Binding-site contacts:
Ligand atom O1P contacts residue SER39 of chain 1.F at 4.0 Å.
Ligand atom P contacts residue CA1 of chain 1.Q at 3.2 Å.
Ligand atom O2P contacts residue ARG90 of chain 1.F at 2.8 Å (salt-bridge).
Ligand atom N contacts residue ARG90 of chain 1.F at 3.9 Å.
Ligand atom N contacts residue SER39 of chain 1.F at 3.6 Å.
Ligand atom O1P contacts residue CA1 of chain 1.Q at 2.8 Å.
Ligand atom O2P contacts residue SER39 of chain 1.F at 3.1 Å (h-bond).
Ligand atom OXT contacts residue ARG90 of chain 1.F at 3.5 Å (salt-bridge).
Ligand atom O contacts residue ARG90 of chain 1.F at 3.7 Å.
Ligand atom P contacts residue PHE97 of chain 1.F at 3.7 Å.
Ligand atom CB contacts residue ARG90 of chain 1.F at 3.0 Å.
Ligand atom O1P contacts residue ASN98 of chain 1.F at 4.5 Å.
Ligand atom P contacts residue ASN98 of chain 1.F at 4.5 Å.
Ligand atom O1P contacts residue ASP99 of chain 1.F at 4.3 Å.
Ligand atom O3P contacts residue PHE97 of chain 1.F at 3.0 Å (h-bond).
Ligand atom C contacts residue ARG90 of chain 1.F at 3.3 Å.
Ligand atom P contacts residue SER39 of chain 1.F at 4.1 Å.
Ligand atom O2P contacts residue CA1 of chain 1.Q at 3.5 Å.
Ligand atom CA contacts residue ARG90 of chain 1.F at 3.6 Å.
Ligand atom O2P contacts residue ASP99 of chain 1.F at 2.7 Å (salt-bridge).
Ligand atom O contacts residue TYR38 of chain 1.F at 4.0 Å.
Ligand atom OXT contacts residue LYS101 of chain 1.F at 3.5 Å (salt-bridge).
Ligand atom O1P contacts residue TRP96 of chain 1.F at 3.0 Å.
Ligand atom C contacts residue SER39 of chain 1.F at 4.5 Å.
Ligand atom P contacts residue TRP96 of chain 1.F at 3.9 Å.
Ligand atom O1P contacts residue PHE97 of chain 1.F at 3.8 Å.
Ligand atom O1P contacts residue GLY95 of chain 1.F at 3.4 Å (h-bond).
Ligand atom O3P contacts residue ASP99 of chain 1.F at 3.0 Å (salt-bridge).
Ligand atom O3P contacts residue TRP96 of chain 1.F at 3.7 Å.
Ligand atom O contacts residue SER39 of chain 1.F at 3.7 Å.
Ligand atom P contacts residue ASP99 of chain 1.F at 3.7 Å.
Ligand atom OG contacts residue PHE97 of chain 1.F at 3.9 Å.
Ligand atom P contacts residue ARG90 of chain 1.F at 3.9 Å.
Ligand atom OG contacts residue ARG90 of chain 1.F at 3.9 Å.
Ligand atom O3P contacts residue ASN98 of chain 1.F at 3.1 Å (h-bond).
Ligand atom O3P contacts residue CA1 of chain 1.Q at 3.0 Å.

Sequence of chain 1.F:
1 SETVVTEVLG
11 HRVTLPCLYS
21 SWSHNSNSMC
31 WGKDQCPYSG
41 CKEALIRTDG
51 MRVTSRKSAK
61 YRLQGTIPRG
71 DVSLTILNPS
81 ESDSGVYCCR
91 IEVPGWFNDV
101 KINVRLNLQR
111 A

A small-molecule ligand and the protein it binds are described below.
Small molecule (SMILES): N[C@@H](COP(=O)(O)O)C(=O)O